A small-molecule ligand and the protein it binds are described below.
Small molecule (SMILES): Nc1ncnc2c([C@@H]3O[C@H](CO)[C@@H](O)[C@H]3O)n[nH]c12

Sequence of chain 1.A:
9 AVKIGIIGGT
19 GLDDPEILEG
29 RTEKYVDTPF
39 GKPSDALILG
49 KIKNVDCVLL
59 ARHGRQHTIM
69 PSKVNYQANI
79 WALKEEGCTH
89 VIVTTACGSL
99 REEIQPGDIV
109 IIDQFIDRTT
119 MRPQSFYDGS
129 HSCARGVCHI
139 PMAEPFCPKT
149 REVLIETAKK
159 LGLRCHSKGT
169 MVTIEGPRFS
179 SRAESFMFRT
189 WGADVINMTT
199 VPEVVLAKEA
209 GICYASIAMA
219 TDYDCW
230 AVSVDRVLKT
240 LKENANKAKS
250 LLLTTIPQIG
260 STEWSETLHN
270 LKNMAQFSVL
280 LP

Sequence of chain 2.A:
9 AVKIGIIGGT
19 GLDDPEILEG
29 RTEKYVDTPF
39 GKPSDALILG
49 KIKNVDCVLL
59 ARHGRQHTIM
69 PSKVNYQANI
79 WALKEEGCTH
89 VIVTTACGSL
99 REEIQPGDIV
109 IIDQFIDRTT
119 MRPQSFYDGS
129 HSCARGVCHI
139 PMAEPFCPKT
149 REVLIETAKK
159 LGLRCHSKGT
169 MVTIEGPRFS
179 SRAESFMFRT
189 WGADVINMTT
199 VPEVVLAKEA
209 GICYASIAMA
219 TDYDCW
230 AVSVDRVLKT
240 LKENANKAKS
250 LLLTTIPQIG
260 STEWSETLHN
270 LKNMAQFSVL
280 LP

Binding-site contacts:
Ligand atom C4 contacts residue ILE194 of chain 2.A at 3.7 Å (hydrophobic).
Ligand atom C6 contacts residue PHE177 of chain 2.A at 3.8 Å (hydrophobic).
Ligand atom O2' contacts residue ASN195 of chain 2.A at 3.5 Å.
Ligand atom N7 contacts residue ASP220 of chain 2.A at 2.8 Å (salt-bridge).
Ligand atom C5 contacts residue GLY96 of chain 2.A at 3.5 Å.
Ligand atom O5' contacts residue PHE177 of chain 2.A at 3.6 Å.
Ligand atom O5' contacts residue VAL236 of chain 2.A at 3.7 Å.
Ligand atom C6 contacts residue ASP222 of chain 2.A at 3.7 Å.
Ligand atom C6 contacts residue GLY96 of chain 2.A at 3.8 Å.
Ligand atom C2 contacts residue ILE194 of chain 2.A at 3.8 Å (hydrophobic).
Ligand atom N3 contacts residue MET196 of chain 2.A at 3.6 Å.
Ligand atom N8 contacts residue THR219 of chain 2.A at 3.6 Å (h-bond).
Ligand atom C6 contacts residue ASP220 of chain 2.A at 3.9 Å.
Ligand atom N6 contacts residue VAL231 of chain 2.A at 3.9 Å.
Ligand atom O2' contacts residue MET196 of chain 2.A at 2.8 Å (h-bond).
Ligand atom N6 contacts residue ASP220 of chain 2.A at 2.8 Å (salt-bridge).
Ligand atom C1' contacts residue ALA94 of chain 2.A at 3.5 Å (hydrophobic).
Ligand atom N6 contacts residue ASP222 of chain 2.A at 2.9 Å (salt-bridge).
Ligand atom O3' contacts residue HIS61 of chain 2.A at 3.9 Å.
Ligand atom C2' contacts residue MET196 of chain 2.A at 3.8 Å (hydrophobic).
Ligand atom N6 contacts residue GLY96 of chain 2.A at 3.5 Å.
Ligand atom N8 contacts residue ASP220 of chain 2.A at 3.6 Å.
Ligand atom N8 contacts residue CYS95 of chain 2.A at 3.7 Å.
Ligand atom C5' contacts residue HIS137 of chain 1.A at 3.9 Å.
Ligand atom O3' contacts residue THR18 of chain 2.A at 3.7 Å.
Ligand atom N1 contacts residue ILE194 of chain 2.A at 3.6 Å.
Ligand atom C5 contacts residue PHE177 of chain 2.A at 3.8 Å (hydrophobic).
Ligand atom C2 contacts residue ILE172 of chain 2.A at 3.8 Å (hydrophobic).
Ligand atom N3 contacts residue ILE194 of chain 2.A at 3.7 Å.
Ligand atom N1 contacts residue ASP222 of chain 2.A at 3.7 Å.
Ligand atom C5 contacts residue ILE194 of chain 2.A at 3.8 Å (hydrophobic).
Ligand atom N7 contacts residue THR219 of chain 2.A at 3.7 Å.
Ligand atom N6 contacts residue ILE194 of chain 2.A at 3.8 Å.
Ligand atom N3 contacts residue ASN195 of chain 2.A at 3.4 Å.
Ligand atom O4' contacts residue ALA94 of chain 2.A at 3.6 Å.
Ligand atom N1 contacts residue PHE177 of chain 2.A at 3.7 Å.
Ligand atom N7 contacts residue GLY96 of chain 2.A at 3.4 Å (h-bond).
Ligand atom C5 contacts residue ASP220 of chain 2.A at 3.8 Å.
Ligand atom C6 contacts residue ILE194 of chain 2.A at 3.8 Å (hydrophobic).
Ligand atom N7 contacts residue CYS95 of chain 2.A at 3.5 Å.